Binding-site contacts:
Ligand atom C4 contacts residue PHE914 of chain 1.A at 4.1 Å (hydrophobic).
Ligand atom C1' contacts residue SER1008 of chain 1.A at 4.3 Å.
Ligand atom C5 contacts residue LEU1014 of chain 1.A at 3.7 Å (hydrophobic).
Ligand atom C5 contacts residue VAL1011 of chain 1.A at 3.7 Å (hydrophobic).
Ligand atom C2 contacts residue PHE1009 of chain 1.A at 3.6 Å (hydrophobic).
Ligand atom O2' contacts residue THR1010 of chain 1.A at 2.8 Å (h-bond).
Ligand atom O2 contacts residue ALA1079 of chain 1.A at 3.9 Å.
Ligand atom O1' contacts residue ALA1079 of chain 1.A at 3.8 Å.
Ligand atom O2' contacts residue PHE1009 of chain 1.A at 3.7 Å.
Ligand atom C4 contacts residue LEU873 of chain 1.A at 3.9 Å (hydrophobic).
Ligand atom O2 contacts residue PHE1009 of chain 1.A at 4.1 Å.
Ligand atom C1' contacts residue ARG880 of chain 1.A at 3.5 Å.
Ligand atom C4 contacts residue PHE1009 of chain 1.A at 3.9 Å (hydrophobic).
Ligand atom O2' contacts residue SER1008 of chain 1.A at 3.8 Å.
Ligand atom C1 contacts residue THR1010 of chain 1.A at 4.1 Å.
Ligand atom O1' contacts residue ARG880 of chain 1.A at 3.1 Å (salt-bridge).
Ligand atom C2 contacts residue PHE914 of chain 1.A at 3.3 Å (hydrophobic).
Ligand atom C1' contacts residue PHE914 of chain 1.A at 3.5 Å (hydrophobic).
Ligand atom C1 contacts residue PHE1009 of chain 1.A at 3.8 Å (hydrophobic).
Ligand atom C5 contacts residue PHE1009 of chain 1.A at 4.0 Å (hydrophobic).
Ligand atom C1 contacts residue PHE914 of chain 1.A at 3.4 Å (hydrophobic).
Ligand atom O2 contacts residue MOS1 of chain 1.F at 3.8 Å.
Ligand atom O2' contacts residue PHE914 of chain 1.A at 4.1 Å.
Ligand atom O1' contacts residue PHE914 of chain 1.A at 3.5 Å.
Ligand atom C6 contacts residue PHE914 of chain 1.A at 4.0 Å (hydrophobic).
Ligand atom C4 contacts residue GLU802 of chain 1.A at 4.0 Å.
Ligand atom O2 contacts residue PHE914 of chain 1.A at 3.5 Å.
Ligand atom C3 contacts residue GLU802 of chain 1.A at 3.2 Å.
Ligand atom C6 contacts residue SER876 of chain 1.A at 4.1 Å.
Ligand atom C6 contacts residue THR1010 of chain 1.A at 3.6 Å.
Ligand atom O2' contacts residue ARG880 of chain 1.A at 3.0 Å (salt-bridge).
Ligand atom C1' contacts residue PHE1009 of chain 1.A at 4.0 Å (hydrophobic).
Ligand atom C3 contacts residue PHE914 of chain 1.A at 3.6 Å (hydrophobic).
Ligand atom C3 contacts residue PHE1009 of chain 1.A at 3.7 Å (hydrophobic).
Ligand atom C6 contacts residue PHE1009 of chain 1.A at 3.9 Å (hydrophobic).
Ligand atom C4 contacts residue LEU1014 of chain 1.A at 3.6 Å (hydrophobic).
Ligand atom C6 contacts residue VAL1011 of chain 1.A at 4.2 Å (hydrophobic).
Ligand atom C3 contacts residue LEU873 of chain 1.A at 4.2 Å (hydrophobic).
Ligand atom C1' contacts residue THR1010 of chain 1.A at 3.7 Å.
Ligand atom C5 contacts residue SER876 of chain 1.A at 3.9 Å.

A small-molecule ligand and the protein it binds are described below.
Small molecule (SMILES): O=C(O)c1ccccc1O

Sequence of chain 1.A:
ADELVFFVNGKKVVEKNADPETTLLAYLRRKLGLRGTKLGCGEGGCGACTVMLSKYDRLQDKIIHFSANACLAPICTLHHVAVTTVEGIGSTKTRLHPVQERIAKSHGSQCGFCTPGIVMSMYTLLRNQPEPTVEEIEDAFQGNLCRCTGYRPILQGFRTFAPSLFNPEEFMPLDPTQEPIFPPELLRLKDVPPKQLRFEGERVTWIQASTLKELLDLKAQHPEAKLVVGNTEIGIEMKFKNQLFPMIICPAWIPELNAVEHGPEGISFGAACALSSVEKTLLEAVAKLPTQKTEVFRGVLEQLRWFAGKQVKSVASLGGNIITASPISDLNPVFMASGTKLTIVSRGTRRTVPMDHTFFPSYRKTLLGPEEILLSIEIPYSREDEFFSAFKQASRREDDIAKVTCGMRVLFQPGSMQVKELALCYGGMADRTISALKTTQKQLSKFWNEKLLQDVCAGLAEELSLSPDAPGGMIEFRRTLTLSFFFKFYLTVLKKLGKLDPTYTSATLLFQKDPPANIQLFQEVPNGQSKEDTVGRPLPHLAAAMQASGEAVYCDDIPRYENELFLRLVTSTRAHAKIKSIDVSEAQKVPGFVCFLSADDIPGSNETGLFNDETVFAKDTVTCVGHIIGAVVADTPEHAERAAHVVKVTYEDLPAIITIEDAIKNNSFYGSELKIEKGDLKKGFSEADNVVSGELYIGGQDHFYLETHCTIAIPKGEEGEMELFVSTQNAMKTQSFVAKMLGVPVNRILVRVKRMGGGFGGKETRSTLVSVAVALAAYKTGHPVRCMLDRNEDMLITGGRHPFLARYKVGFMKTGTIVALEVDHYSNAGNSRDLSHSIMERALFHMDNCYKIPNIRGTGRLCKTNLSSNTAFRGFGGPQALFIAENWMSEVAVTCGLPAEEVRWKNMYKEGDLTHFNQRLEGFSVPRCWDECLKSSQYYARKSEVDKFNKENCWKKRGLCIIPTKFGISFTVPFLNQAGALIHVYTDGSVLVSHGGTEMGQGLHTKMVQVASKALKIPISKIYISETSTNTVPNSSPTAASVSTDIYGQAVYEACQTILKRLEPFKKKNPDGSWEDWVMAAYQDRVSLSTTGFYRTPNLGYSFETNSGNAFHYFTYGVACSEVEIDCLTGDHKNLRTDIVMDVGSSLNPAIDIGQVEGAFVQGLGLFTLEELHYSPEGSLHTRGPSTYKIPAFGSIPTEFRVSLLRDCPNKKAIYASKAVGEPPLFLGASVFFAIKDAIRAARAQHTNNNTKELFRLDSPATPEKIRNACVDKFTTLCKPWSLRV